Sequence of chain 1.A:
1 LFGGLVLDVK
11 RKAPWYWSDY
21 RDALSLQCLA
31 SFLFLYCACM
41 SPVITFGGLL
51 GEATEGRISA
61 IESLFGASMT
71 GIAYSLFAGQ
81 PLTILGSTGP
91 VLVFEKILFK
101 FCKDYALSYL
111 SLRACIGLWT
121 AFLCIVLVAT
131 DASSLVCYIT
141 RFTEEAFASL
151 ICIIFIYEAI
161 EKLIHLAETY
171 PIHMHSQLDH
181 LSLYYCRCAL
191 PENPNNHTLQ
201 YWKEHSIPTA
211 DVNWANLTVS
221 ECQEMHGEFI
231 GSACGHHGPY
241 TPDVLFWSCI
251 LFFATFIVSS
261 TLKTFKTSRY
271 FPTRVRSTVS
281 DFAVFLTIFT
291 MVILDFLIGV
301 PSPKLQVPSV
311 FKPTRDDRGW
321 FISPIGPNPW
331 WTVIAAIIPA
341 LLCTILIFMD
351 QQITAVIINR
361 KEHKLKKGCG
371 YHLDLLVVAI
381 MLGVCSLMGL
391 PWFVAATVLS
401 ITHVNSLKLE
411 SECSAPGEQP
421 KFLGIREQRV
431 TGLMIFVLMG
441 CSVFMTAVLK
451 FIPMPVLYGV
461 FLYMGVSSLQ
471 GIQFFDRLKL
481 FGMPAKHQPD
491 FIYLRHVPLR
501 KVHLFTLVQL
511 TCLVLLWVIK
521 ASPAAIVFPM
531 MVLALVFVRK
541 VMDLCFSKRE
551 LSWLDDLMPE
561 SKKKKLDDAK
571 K

Binding-site contacts:
Ligand atom C8 contacts residue ASN196 of chain 1.A at 3.5 Å.
Ligand atom C7 contacts residue ASN196 of chain 1.A at 4.4 Å.
Ligand atom C1 contacts residue ASN196 of chain 1.A at 2.9 Å.
Ligand atom O5 contacts residue ASN196 of chain 1.A at 3.3 Å.
Ligand atom C7 contacts residue GLN200 of chain 1.A at 3.6 Å.
Ligand atom C8 contacts residue GLN200 of chain 1.A at 2.6 Å.
Ligand atom C2 contacts residue ASN196 of chain 1.A at 4.3 Å.
Ligand atom O7 contacts residue GLN200 of chain 1.A at 3.9 Å.
Ligand atom C8 contacts residue LEU199 of chain 1.A at 3.7 Å (hydrophobic).

The protein below binds the small molecule below.
Small molecule (SMILES): CC(=O)N[C@H]1[C@H](O[C@H]2[C@H](O)[C@@H](NC(C)=O)CO[C@@H]2CO)O[C@H](CO)[C@@H](O[C@@H]2O[C@H](CO)[C@@H](O)[C@H](O)[C@H]2NC(C)=O)[C@@H]1O